Sequence of chain 1.C:
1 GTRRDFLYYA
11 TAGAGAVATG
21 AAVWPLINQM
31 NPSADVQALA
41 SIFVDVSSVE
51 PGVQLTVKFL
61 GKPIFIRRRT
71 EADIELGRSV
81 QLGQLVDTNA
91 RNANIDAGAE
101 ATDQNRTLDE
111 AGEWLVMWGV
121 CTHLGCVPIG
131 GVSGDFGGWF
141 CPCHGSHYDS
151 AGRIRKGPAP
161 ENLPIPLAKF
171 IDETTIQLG

Binding-site contacts:
Ligand atom C4 contacts residue TYR300 of chain 1.D at 3.5 Å (hydrophobic).
Ligand atom O1 contacts residue PHE296 of chain 1.D at 3.8 Å.
Ligand atom C21 contacts residue LEU195 of chain 1.D at 3.5 Å (hydrophobic).
Ligand atom O12 contacts residue MET334 of chain 1.D at 3.7 Å.
Ligand atom C4A contacts residue VAL159 of chain 1.D at 3.8 Å (hydrophobic).
Ligand atom C7M contacts residue GLY156 of chain 1.D at 3.6 Å.
Ligand atom O8 contacts residue PHE296 of chain 1.D at 3.6 Å.
Ligand atom C8 contacts residue PRO292 of chain 1.D at 3.7 Å (hydrophobic).
Ligand atom C17 contacts residue PHE142 of chain 1.D at 3.8 Å (hydrophobic).
Ligand atom C5M contacts residue CYS143 of chain 1.C at 3.7 Å (hydrophobic).
Ligand atom C23 contacts residue PHE335 of chain 1.D at 3.5 Å (hydrophobic).
Ligand atom C7M contacts residue MET152 of chain 1.D at 3.6 Å (hydrophobic).
Ligand atom O4 contacts residue TYR300 of chain 1.D at 3.3 Å.
Ligand atom O1 contacts residue ILE160 of chain 1.D at 3.8 Å.
Ligand atom C7M contacts residue ILE290 of chain 1.D at 3.6 Å (hydrophobic).
Ligand atom O5 contacts residue VAL159 of chain 1.D at 3.0 Å.
Ligand atom C7 contacts residue GLY156 of chain 1.D at 3.7 Å.
Ligand atom O5 contacts residue HIS144 of chain 1.C at 3.4 Å (h-bond).
Ligand atom C4A contacts residue PRO292 of chain 1.D at 3.7 Å (hydrophobic).
Ligand atom C5 contacts residue VAL159 of chain 1.D at 3.5 Å (hydrophobic).
Ligand atom O7 contacts residue GLY156 of chain 1.D at 3.3 Å.
Ligand atom O4 contacts residue HIS144 of chain 1.C at 3.0 Å (h-bond).
Ligand atom O14 contacts residue ALA139 of chain 1.D at 3.9 Å.
Ligand atom C26 contacts residue PHE142 of chain 1.D at 3.5 Å (hydrophobic).
Ligand atom O12 contacts residue PHE335 of chain 1.D at 3.9 Å.
Ligand atom C23 contacts residue ILE338 of chain 1.D at 3.5 Å (hydrophobic).
Ligand atom C22 contacts residue PHE296 of chain 1.D at 3.8 Å (hydrophobic).
Ligand atom C4 contacts residue VAL159 of chain 1.D at 3.6 Å (hydrophobic).
Ligand atom O7 contacts residue GLU293 of chain 1.D at 3.6 Å (salt-bridge).
Ligand atom C15 contacts residue ILE160 of chain 1.D at 3.7 Å (hydrophobic).
Ligand atom C5M contacts residue VAL159 of chain 1.D at 3.9 Å (hydrophobic).
Ligand atom C5M contacts residue TYR300 of chain 1.D at 3.9 Å (hydrophobic).
Ligand atom C8 contacts residue GLU293 of chain 1.D at 3.9 Å.
Ligand atom O8 contacts residue GLU293 of chain 1.D at 2.8 Å (salt-bridge).
Ligand atom C24 contacts residue PHE142 of chain 1.D at 3.7 Å (hydrophobic).
Ligand atom C24 contacts residue PHE296 of chain 1.D at 3.8 Å (hydrophobic).
Ligand atom C8A contacts residue PRO292 of chain 1.D at 3.7 Å (hydrophobic).
Ligand atom C3M contacts residue MET334 of chain 1.D at 3.4 Å (hydrophobic).
Ligand atom O4 contacts residue VAL159 of chain 1.D at 3.3 Å.
Ligand atom C5M contacts residue HIS144 of chain 1.C at 3.8 Å.

Sequence of chain 1.D:
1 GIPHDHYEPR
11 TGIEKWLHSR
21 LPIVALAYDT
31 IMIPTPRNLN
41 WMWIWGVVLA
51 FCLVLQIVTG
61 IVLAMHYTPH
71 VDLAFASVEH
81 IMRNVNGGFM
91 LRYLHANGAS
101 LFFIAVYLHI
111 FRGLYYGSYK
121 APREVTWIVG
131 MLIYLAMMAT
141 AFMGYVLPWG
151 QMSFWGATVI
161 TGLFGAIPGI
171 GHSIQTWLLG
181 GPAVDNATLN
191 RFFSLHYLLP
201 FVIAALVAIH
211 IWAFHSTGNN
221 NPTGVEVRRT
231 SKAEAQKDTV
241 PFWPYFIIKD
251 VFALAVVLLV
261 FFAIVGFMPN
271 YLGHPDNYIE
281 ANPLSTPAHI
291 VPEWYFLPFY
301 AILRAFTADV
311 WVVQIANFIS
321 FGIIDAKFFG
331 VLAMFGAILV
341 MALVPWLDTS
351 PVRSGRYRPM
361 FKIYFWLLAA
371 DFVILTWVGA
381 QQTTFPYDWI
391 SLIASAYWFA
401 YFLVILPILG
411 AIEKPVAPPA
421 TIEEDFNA

The protein below binds the small molecule below.
Small molecule (SMILES): C/C=C(C)/C=C/C=C[C@H](OC)[C@@H](C)[C@@H](OC)[C@@H](C)CCc1oc2c(O)c(OC)cc(OC)c2c(=O)c1C